This protein binds this small molecule.
Small molecule (SMILES): COC1=C2C[C@@H](C)C[C@H](OC)[C@H](O)[C@@H](C)/C=C(\C)[C@H](OC(N)=O)[C@@H](OC)/C=C\C=C(/C)C(=O)NC(=CC1=O)C2=O

Binding-site contacts:
Ligand atom C19 contacts residue ASN43 of chain 1.A at 3.7 Å.
Ligand atom C4 contacts residue LEU99 of chain 1.A at 3.5 Å (hydrophobic).
Ligand atom C28 contacts residue ASN98 of chain 1.A at 3.6 Å.
Ligand atom C23 contacts residue PHE135 of chain 1.A at 3.3 Å (hydrophobic).
Ligand atom C25 contacts residue ASN43 of chain 1.A at 3.5 Å.
Ligand atom C26 contacts residue VAL88 of chain 1.A at 3.8 Å (hydrophobic).
Ligand atom C2 contacts residue PHE135 of chain 1.A at 3.8 Å (hydrophobic).
Ligand atom O4 contacts residue MET90 of chain 1.A at 3.8 Å.
Ligand atom O7 contacts residue LYS50 of chain 1.A at 3.5 Å (salt-bridge).
Ligand atom C17 contacts residue ASP46 of chain 1.A at 3.6 Å.
Ligand atom O1 contacts residue PHE135 of chain 1.A at 2.9 Å (h-bond).
Ligand atom O9 contacts residue GLY132 of chain 1.A at 3.2 Å (h-bond).
Ligand atom O4 contacts residue ALA47 of chain 1.A at 3.7 Å.
Ligand atom C29 contacts residue LYS50 of chain 1.A at 3.8 Å.
Ligand atom N1 contacts residue GLY132 of chain 1.A at 3.4 Å (h-bond).
Ligand atom C1 contacts residue GLY132 of chain 1.A at 3.2 Å.
Ligand atom C24 contacts residue ASP85 of chain 1.A at 3.8 Å.
Ligand atom O3 contacts residue ASN43 of chain 1.A at 3.7 Å.
Ligand atom O4 contacts residue THR181 of chain 1.A at 3.7 Å.
Ligand atom O1 contacts residue VAL133 of chain 1.A at 3.0 Å.
Ligand atom C7 contacts residue MET90 of chain 1.A at 3.6 Å (hydrophobic).
Ligand atom C27 contacts residue ASN98 of chain 1.A at 3.5 Å.
Ligand atom C29 contacts residue ASP46 of chain 1.A at 3.4 Å.
Ligand atom C18 contacts residue ASP46 of chain 1.A at 3.5 Å.
Ligand atom C22 contacts residue GLY132 of chain 1.A at 3.8 Å.
Ligand atom O8 contacts residue ASP46 of chain 1.A at 2.6 Å (salt-bridge).
Ligand atom C26 contacts residue ALA47 of chain 1.A at 3.7 Å (hydrophobic).
Ligand atom N2 contacts residue ALA44 of chain 1.A at 3.6 Å.
Ligand atom O2 contacts residue MET90 of chain 1.A at 3.4 Å.
Ligand atom O7 contacts residue ASP46 of chain 1.A at 2.8 Å (salt-bridge).
Ligand atom O1 contacts residue GLY134 of chain 1.A at 3.0 Å (h-bond).
Ligand atom O1 contacts residue GLY132 of chain 1.A at 3.3 Å (h-bond).
Ligand atom O5 contacts residue LYS50 of chain 1.A at 2.9 Å (salt-bridge).
Ligand atom C1 contacts residue PHE135 of chain 1.A at 3.8 Å (hydrophobic).
Ligand atom N2 contacts residue ASP85 of chain 1.A at 2.7 Å (salt-bridge).
Ligand atom N1 contacts residue VAL133 of chain 1.A at 3.8 Å.
Ligand atom C22 contacts residue ASN98 of chain 1.A at 3.5 Å.
Ligand atom C23 contacts residue LEU99 of chain 1.A at 3.8 Å (hydrophobic).
Ligand atom C5 contacts residue MET90 of chain 1.A at 3.8 Å (hydrophobic).
Ligand atom C25 contacts residue ASP46 of chain 1.A at 3.7 Å.

Sequence of chain 1.A:
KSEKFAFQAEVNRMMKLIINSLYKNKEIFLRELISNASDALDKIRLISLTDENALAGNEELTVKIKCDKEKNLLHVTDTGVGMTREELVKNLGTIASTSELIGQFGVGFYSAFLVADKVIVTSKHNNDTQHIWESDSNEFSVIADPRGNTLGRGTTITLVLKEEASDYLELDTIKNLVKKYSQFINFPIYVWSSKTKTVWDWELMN